Sequence of chain 1.C:
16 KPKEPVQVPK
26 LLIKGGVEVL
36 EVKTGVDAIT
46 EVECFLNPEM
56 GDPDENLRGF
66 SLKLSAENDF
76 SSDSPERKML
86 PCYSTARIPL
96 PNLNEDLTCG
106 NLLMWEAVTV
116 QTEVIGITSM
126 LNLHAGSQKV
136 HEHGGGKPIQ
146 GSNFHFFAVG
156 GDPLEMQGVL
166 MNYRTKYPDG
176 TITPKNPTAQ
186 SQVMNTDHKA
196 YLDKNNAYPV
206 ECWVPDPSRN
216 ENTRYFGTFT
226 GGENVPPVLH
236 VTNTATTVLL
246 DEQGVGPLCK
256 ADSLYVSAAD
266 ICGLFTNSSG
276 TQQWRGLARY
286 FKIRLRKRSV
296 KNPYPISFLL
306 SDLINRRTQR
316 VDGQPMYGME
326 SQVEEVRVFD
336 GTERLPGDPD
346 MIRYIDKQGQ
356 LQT

Binding-site contacts:
Ligand atom N5 contacts residue GLN278 of chain 1.D at 3.9 Å.
Ligand atom C6 contacts residue LYS68 of chain 1.D at 3.8 Å.
Ligand atom C11 contacts residue PHE75 of chain 1.E at 1.8 Å (hydrophobic).
Ligand atom C9 contacts residue GLN278 of chain 1.D at 3.2 Å.
Ligand atom O1B contacts residue LYS68 of chain 1.D at 3.6 Å.
Ligand atom C10 contacts residue LYS68 of chain 1.D at 3.8 Å.
Ligand atom C11 contacts residue GLN278 of chain 1.D at 3.5 Å.
Ligand atom O1B contacts residue THR276 of chain 1.D at 3.5 Å (h-bond).
Ligand atom C11 contacts residue PHE270 of chain 1.D at 3.9 Å (hydrophobic).
Ligand atom C11 contacts residue LEU62 of chain 1.D at 3.9 Å (hydrophobic).
Ligand atom O1B contacts residue SER274 of chain 1.D at 2.4 Å (h-bond).
Ligand atom O8 contacts residue GLN278 of chain 1.D at 3.5 Å (h-bond).
Ligand atom C11 contacts residue ASN272 of chain 1.D at 3.6 Å.
Ligand atom C11 contacts residue PHE65 of chain 1.D at 3.8 Å (hydrophobic).
Ligand atom O8 contacts residue THR276 of chain 1.D at 3.8 Å.
Ligand atom C6 contacts residue ASN272 of chain 1.D at 3.7 Å.
Ligand atom O9 contacts residue LYS68 of chain 1.D at 2.8 Å (salt-bridge).
Ligand atom O8 contacts residue ASN272 of chain 1.D at 3.4 Å (h-bond).
Ligand atom C11 contacts residue HIS138 of chain 1.C at 3.3 Å.
Ligand atom C11 contacts residue LYS68 of chain 1.D at 3.7 Å.
Ligand atom O8 contacts residue LYS68 of chain 1.D at 3.5 Å.
Ligand atom O1A contacts residue ASN272 of chain 1.D at 3.6 Å (h-bond).
Ligand atom N5 contacts residue ASN272 of chain 1.D at 3.3 Å (h-bond).
Ligand atom O10 contacts residue LEU62 of chain 1.D at 3.1 Å.
Ligand atom O10 contacts residue PHE75 of chain 1.E at 2.6 Å.
Ligand atom C10 contacts residue LEU62 of chain 1.D at 3.5 Å (hydrophobic).
Ligand atom O1A contacts residue SER274 of chain 1.D at 3.8 Å.
Ligand atom O1A contacts residue THR276 of chain 1.D at 2.6 Å (h-bond).
Ligand atom C11 contacts residue THR276 of chain 1.D at 3.4 Å.
Ligand atom N5 contacts residue LYS68 of chain 1.D at 2.9 Å (salt-bridge).
Ligand atom C9 contacts residue LYS68 of chain 1.D at 3.8 Å.
Ligand atom C1 contacts residue SER274 of chain 1.D at 3.4 Å.
Ligand atom N5 contacts residue PHE75 of chain 1.E at 3.8 Å.
Ligand atom O9 contacts residue LEU67 of chain 1.D at 3.2 Å.
Ligand atom O7 contacts residue LEU62 of chain 1.D at 3.5 Å.
Ligand atom C7 contacts residue GLN278 of chain 1.D at 3.8 Å.
Ligand atom C5 contacts residue LYS68 of chain 1.D at 3.7 Å.
Ligand atom C1 contacts residue THR276 of chain 1.D at 3.4 Å.
Ligand atom C8 contacts residue GLN278 of chain 1.D at 3.7 Å.
Ligand atom C10 contacts residue PHE75 of chain 1.E at 2.7 Å (hydrophobic).

Sequence of chain 1.D:
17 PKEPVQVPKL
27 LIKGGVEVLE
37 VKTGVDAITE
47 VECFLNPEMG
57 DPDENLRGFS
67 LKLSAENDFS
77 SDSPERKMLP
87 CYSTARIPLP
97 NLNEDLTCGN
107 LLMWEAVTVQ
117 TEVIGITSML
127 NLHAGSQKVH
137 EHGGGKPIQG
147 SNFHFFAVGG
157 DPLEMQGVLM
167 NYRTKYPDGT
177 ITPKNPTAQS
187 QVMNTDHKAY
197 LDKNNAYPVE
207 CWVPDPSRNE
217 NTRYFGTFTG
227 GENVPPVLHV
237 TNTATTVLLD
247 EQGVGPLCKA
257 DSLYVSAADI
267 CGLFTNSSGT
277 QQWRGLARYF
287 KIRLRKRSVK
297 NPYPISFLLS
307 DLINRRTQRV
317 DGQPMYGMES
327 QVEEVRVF

This small molecule binds to this protein.
Small molecule (SMILES): CC(=O)N[C@H]1[C@H]([C@H](O)[C@H](O)CO)O[C@@](O[C@H](CO)[C@@H](O)[C@@H]2O[C@@H](C(=O)O)C[C@H](O)[C@H]2NC(C)=O)(C(=O)O)C[C@@H]1O

Sequence of chain 1.E:
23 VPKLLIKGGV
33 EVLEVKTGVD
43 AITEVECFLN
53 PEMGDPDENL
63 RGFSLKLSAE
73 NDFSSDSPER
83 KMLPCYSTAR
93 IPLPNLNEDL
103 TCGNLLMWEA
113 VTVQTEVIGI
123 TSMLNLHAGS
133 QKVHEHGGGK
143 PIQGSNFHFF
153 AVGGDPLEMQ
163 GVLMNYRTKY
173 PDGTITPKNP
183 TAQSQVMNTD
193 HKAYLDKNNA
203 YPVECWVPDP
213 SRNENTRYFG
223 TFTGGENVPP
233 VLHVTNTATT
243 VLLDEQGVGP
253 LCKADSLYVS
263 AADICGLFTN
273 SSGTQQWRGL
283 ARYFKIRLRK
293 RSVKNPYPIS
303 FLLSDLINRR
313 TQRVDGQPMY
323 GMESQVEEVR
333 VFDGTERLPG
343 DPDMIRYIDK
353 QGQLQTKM